A small-molecule ligand and the protein it binds are described below.
Small molecule (SMILES): CC(=O)N[C@@H]1[C@@H](O)[C@H](O)[C@@H](CO)O[C@H]1O

Sequence of chain 1.I:
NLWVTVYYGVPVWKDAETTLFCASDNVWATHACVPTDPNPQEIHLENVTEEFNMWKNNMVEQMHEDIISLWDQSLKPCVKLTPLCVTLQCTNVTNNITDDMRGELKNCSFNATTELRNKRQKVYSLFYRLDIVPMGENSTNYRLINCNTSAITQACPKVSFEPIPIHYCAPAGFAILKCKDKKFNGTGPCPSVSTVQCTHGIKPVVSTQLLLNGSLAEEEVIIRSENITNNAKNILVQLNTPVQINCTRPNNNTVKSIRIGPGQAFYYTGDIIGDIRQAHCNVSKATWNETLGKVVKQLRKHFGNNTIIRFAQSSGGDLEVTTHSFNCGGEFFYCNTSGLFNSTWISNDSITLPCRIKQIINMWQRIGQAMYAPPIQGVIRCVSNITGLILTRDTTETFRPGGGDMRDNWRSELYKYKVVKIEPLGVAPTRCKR

Binding-site contacts:
Ligand atom C2 contacts residue ASN263 of chain 1.I at 2.6 Å.
Ligand atom C8 contacts residue ASN263 of chain 1.I at 4.0 Å.
Ligand atom C7 contacts residue VAL402 of chain 1.I at 4.3 Å (hydrophobic).
Ligand atom O7 contacts residue ASN263 of chain 1.I at 3.4 Å (h-bond).
Ligand atom C5 contacts residue ASN263 of chain 1.I at 3.8 Å.
Ligand atom C6 contacts residue ILE284 of chain 1.I at 4.3 Å (hydrophobic).
Ligand atom C4 contacts residue ASN263 of chain 1.I at 4.4 Å.
Ligand atom O5 contacts residue ASN263 of chain 1.I at 2.5 Å (h-bond).
Ligand atom C1 contacts residue ASN263 of chain 1.I at 1.5 Å.
Ligand atom O5 contacts residue ILE284 of chain 1.I at 3.3 Å.
Ligand atom C1 contacts residue ILE284 of chain 1.I at 3.7 Å (hydrophobic).
Ligand atom C8 contacts residue GLY401 of chain 1.I at 4.3 Å.
Ligand atom C3 contacts residue ASN263 of chain 1.I at 3.9 Å.
Ligand atom C5 contacts residue ILE284 of chain 1.I at 4.1 Å (hydrophobic).
Ligand atom O7 contacts residue VAL402 of chain 1.I at 4.5 Å.
Ligand atom C7 contacts residue ASN263 of chain 1.I at 3.4 Å.
Ligand atom N2 contacts residue ASN263 of chain 1.I at 3.0 Å (h-bond).
Ligand atom C8 contacts residue VAL402 of chain 1.I at 3.6 Å (hydrophobic).